A protein and the small-molecule ligand that binds it are described below.
Small molecule (SMILES): CC(=O)N[C@H]1[C@H](O[C@H]2[C@H](O)[C@@H](NC(C)=O)CO[C@@H]2CO)O[C@H](CO)[C@@H](O)[C@@H]1O

Sequence of chain 1.F:
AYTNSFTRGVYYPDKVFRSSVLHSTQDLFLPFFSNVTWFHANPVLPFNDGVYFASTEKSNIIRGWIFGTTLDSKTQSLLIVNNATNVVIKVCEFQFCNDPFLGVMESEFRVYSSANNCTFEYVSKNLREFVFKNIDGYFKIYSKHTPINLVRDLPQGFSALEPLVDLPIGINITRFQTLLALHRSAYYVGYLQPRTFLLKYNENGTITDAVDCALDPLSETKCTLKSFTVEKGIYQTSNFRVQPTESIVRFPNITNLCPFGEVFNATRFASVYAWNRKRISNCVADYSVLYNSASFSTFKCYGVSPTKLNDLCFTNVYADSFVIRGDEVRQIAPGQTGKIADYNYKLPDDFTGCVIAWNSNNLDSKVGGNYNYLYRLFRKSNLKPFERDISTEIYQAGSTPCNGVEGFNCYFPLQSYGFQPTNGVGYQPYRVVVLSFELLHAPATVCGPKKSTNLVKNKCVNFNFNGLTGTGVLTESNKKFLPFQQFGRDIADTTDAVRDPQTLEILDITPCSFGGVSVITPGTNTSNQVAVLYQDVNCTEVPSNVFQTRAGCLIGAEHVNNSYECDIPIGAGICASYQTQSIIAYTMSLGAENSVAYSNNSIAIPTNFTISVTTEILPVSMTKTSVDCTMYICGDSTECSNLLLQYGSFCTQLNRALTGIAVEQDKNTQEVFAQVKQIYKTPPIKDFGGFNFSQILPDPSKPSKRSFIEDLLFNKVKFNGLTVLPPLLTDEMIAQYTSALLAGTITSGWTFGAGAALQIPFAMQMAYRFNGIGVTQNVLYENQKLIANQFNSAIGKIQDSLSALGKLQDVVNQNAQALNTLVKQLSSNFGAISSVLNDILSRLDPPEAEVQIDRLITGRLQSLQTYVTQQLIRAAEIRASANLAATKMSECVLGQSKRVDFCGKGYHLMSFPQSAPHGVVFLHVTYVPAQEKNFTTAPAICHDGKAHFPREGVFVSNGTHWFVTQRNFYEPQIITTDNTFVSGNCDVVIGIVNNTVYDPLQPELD

Binding-site contacts:
Ligand atom C3 contacts residue ASN717 of chain 1.F at 3.8 Å.
Ligand atom O6 contacts residue GLN926 of chain 1.F at 3.7 Å.
Ligand atom C2 contacts residue GLN1071 of chain 1.F at 4.3 Å.
Ligand atom C1 contacts residue ASN717 of chain 1.F at 1.4 Å.
Ligand atom C6 contacts residue LEU922 of chain 1.F at 4.2 Å (hydrophobic).
Ligand atom C5 contacts residue ASN717 of chain 1.F at 3.7 Å.
Ligand atom O7 contacts residue ASN717 of chain 1.F at 3.9 Å.
Ligand atom C7 contacts residue ASN717 of chain 1.F at 3.6 Å.
Ligand atom C7 contacts residue LEU922 of chain 1.F at 3.7 Å (hydrophobic).
Ligand atom C8 contacts residue LEU922 of chain 1.F at 3.6 Å (hydrophobic).
Ligand atom C8 contacts residue ASN925 of chain 1.F at 4.3 Å.
Ligand atom O4 contacts residue LEU922 of chain 1.F at 4.1 Å.
Ligand atom O7 contacts residue LEU922 of chain 1.F at 3.8 Å.
Ligand atom O5 contacts residue GLN1071 of chain 1.F at 4.2 Å.
Ligand atom N2 contacts residue ASN717 of chain 1.F at 2.9 Å (h-bond).
Ligand atom N2 contacts residue LEU922 of chain 1.F at 4.4 Å.
Ligand atom C4 contacts residue LEU922 of chain 1.F at 4.5 Å (hydrophobic).
Ligand atom C4 contacts residue ASN717 of chain 1.F at 4.2 Å.
Ligand atom C1 contacts residue GLN1071 of chain 1.F at 4.2 Å.
Ligand atom O5 contacts residue ASN717 of chain 1.F at 2.4 Å (h-bond).
Ligand atom O6 contacts residue LEU922 of chain 1.F at 3.9 Å.
Ligand atom C5 contacts residue LEU922 of chain 1.F at 3.8 Å (hydrophobic).
Ligand atom C2 contacts residue ASN717 of chain 1.F at 2.5 Å.